Sequence of chain 1.A:
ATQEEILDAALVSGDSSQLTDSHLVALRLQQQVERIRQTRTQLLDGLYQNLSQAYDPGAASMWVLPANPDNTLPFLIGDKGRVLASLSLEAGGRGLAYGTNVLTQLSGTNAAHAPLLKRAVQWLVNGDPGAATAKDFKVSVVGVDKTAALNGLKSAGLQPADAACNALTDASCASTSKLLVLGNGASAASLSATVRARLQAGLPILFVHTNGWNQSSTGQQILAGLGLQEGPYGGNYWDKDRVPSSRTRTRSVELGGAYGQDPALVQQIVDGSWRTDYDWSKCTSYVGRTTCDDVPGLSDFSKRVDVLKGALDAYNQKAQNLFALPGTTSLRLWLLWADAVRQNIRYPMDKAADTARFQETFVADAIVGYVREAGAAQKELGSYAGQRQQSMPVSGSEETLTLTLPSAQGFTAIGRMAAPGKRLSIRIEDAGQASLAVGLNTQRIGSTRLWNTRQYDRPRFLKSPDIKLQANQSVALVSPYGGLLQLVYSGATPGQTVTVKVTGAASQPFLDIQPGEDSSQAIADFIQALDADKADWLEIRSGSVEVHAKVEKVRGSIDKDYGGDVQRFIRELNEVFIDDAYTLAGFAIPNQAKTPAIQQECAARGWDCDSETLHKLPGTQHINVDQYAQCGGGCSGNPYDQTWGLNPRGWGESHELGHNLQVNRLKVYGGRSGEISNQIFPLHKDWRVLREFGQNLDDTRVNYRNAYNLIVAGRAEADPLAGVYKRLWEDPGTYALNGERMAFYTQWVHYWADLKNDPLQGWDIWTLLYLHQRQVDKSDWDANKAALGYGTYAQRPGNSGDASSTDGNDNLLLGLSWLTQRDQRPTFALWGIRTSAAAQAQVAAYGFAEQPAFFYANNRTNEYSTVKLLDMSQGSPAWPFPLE

Binding-site contacts:
Ligand atom CB contacts residue HIS656 of chain 1.A at 4.1 Å.
Ligand atom C contacts residue A2G1 of chain 1.C at 4.3 Å.
Ligand atom CB contacts residue A2G1 of chain 1.C at 2.4 Å.
Ligand atom N contacts residue GLY635 of chain 1.A at 3.8 Å.
Ligand atom O contacts residue GLU657 of chain 1.A at 4.3 Å.
Ligand atom C contacts residue TYR736 of chain 1.A at 3.2 Å (hydrophobic).
Ligand atom O contacts residue TYR736 of chain 1.A at 2.6 Å (h-bond).
Ligand atom OXT contacts residue TYR736 of chain 1.A at 3.0 Å (h-bond).
Ligand atom CA contacts residue GLU657 of chain 1.A at 3.9 Å.
Ligand atom CB contacts residue GLU657 of chain 1.A at 3.5 Å.
Ligand atom O contacts residue ZN1 of chain 1.G at 4.0 Å.
Ligand atom N contacts residue A2G1 of chain 1.C at 3.9 Å.
Ligand atom OG contacts residue HIS656 of chain 1.A at 4.3 Å.
Ligand atom CA contacts residue A2G1 of chain 1.C at 3.8 Å.
Ligand atom OG contacts residue A2G1 of chain 1.C at 1.4 Å.
Ligand atom CA contacts residue GLY635 of chain 1.A at 4.3 Å.

The protein below binds the small molecule below.
Small molecule (SMILES): N[C@@H](CO)C(=O)O